Sequence of chain 1.F:
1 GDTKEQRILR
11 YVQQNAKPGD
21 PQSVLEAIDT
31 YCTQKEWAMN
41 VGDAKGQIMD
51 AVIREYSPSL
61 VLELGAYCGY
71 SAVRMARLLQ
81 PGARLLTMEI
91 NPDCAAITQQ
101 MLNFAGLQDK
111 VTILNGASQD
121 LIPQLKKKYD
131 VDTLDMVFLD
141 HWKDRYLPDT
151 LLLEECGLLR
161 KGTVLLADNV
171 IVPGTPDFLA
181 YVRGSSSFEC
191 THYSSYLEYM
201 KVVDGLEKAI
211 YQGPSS

A protein and the small-molecule ligand that binds it are described below.
Small molecule (SMILES): COc1ccc(Cc2cc(-c3sc(C)nc3C)[nH]n2)cc1

Binding-site contacts:
Ligand atom C10 contacts residue GLY65 of chain 1.F at 4.0 Å.
Ligand atom C15 contacts residue TRP142 of chain 1.F at 3.9 Å (hydrophobic).
Ligand atom N08 contacts residue GLU89 of chain 1.F at 2.8 Å (salt-bridge).
Ligand atom S05 contacts residue ILE90 of chain 1.F at 3.5 Å.
Ligand atom N03 contacts residue ILE90 of chain 1.F at 4.1 Å.
Ligand atom N06 contacts residue ILE90 of chain 1.F at 3.1 Å (h-bond).
Ligand atom C09 contacts residue ILE90 of chain 1.F at 3.6 Å (hydrophobic).
Ligand atom C10 contacts residue GLU89 of chain 1.F at 3.9 Å.
Ligand atom C19 contacts residue ILE90 of chain 1.F at 3.9 Å (hydrophobic).
Ligand atom C14 contacts residue GLY116 of chain 1.F at 4.0 Å.
Ligand atom C01 contacts residue ILE90 of chain 1.F at 3.7 Å (hydrophobic).
Ligand atom N06 contacts residue GLU89 of chain 1.F at 3.5 Å (salt-bridge).
Ligand atom N08 contacts residue GLY65 of chain 1.F at 3.8 Å.
Ligand atom C02 contacts residue HIS141 of chain 1.F at 3.8 Å.
Ligand atom C09 contacts residue SER118 of chain 1.F at 3.5 Å.
Ligand atom C04 contacts residue ILE90 of chain 1.F at 4.0 Å (hydrophobic).
Ligand atom C13 contacts residue TRP142 of chain 1.F at 3.6 Å (hydrophobic).
Ligand atom N03 contacts residue ALA117 of chain 1.F at 3.7 Å.
Ligand atom C18 contacts residue TRP142 of chain 1.F at 3.5 Å (hydrophobic).
Ligand atom C14 contacts residue SER118 of chain 1.F at 4.0 Å.
Ligand atom N03 contacts residue SER118 of chain 1.F at 2.9 Å (h-bond).
Ligand atom S05 contacts residue TRP142 of chain 1.F at 3.5 Å.
Ligand atom N06 contacts residue GLY65 of chain 1.F at 4.1 Å.
Ligand atom C04 contacts residue SER118 of chain 1.F at 3.8 Å.
Ligand atom C19 contacts residue GLN119 of chain 1.F at 3.4 Å.
Ligand atom C01 contacts residue HIS141 of chain 1.F at 3.7 Å.
Ligand atom C17 contacts residue TRP142 of chain 1.F at 3.8 Å (hydrophobic).
Ligand atom C07 contacts residue TRP142 of chain 1.F at 3.9 Å (hydrophobic).
Ligand atom C19 contacts residue SER118 of chain 1.F at 3.4 Å.
Ligand atom C04 contacts residue HIS141 of chain 1.F at 4.1 Å.
Ligand atom O20 contacts residue TRP142 of chain 1.F at 4.0 Å.
Ligand atom N08 contacts residue ILE90 of chain 1.F at 3.9 Å.
Ligand atom C15 contacts residue HIS141 of chain 1.F at 3.8 Å.
Ligand atom C19 contacts residue ALA117 of chain 1.F at 3.8 Å (hydrophobic).
Ligand atom C14 contacts residue MET88 of chain 1.F at 3.6 Å (hydrophobic).
Ligand atom C02 contacts residue ILE90 of chain 1.F at 3.6 Å (hydrophobic).
Ligand atom C21 contacts residue TRP142 of chain 1.F at 4.0 Å (hydrophobic).
Ligand atom C07 contacts residue HIS141 of chain 1.F at 3.5 Å.
Ligand atom C15 contacts residue ASP140 of chain 1.F at 3.9 Å.
Ligand atom C18 contacts residue HIS141 of chain 1.F at 3.8 Å.